Sequence of chain 2.B:
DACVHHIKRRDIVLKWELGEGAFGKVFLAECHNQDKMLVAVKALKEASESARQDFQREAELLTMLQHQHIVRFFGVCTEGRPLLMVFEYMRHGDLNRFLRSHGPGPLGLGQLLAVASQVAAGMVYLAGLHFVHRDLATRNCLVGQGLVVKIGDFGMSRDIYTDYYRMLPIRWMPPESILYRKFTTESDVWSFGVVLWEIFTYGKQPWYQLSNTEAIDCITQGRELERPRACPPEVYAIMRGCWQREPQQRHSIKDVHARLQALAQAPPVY

Binding-site contacts:
Ligand atom O3 contacts residue ILE191 of chain 2.B at 3.8 Å.
Ligand atom C4 contacts residue MET108 of chain 2.B at 3.5 Å (hydrophobic).
Ligand atom C11 contacts residue GLY111 of chain 2.B at 3.9 Å.
Ligand atom C10 contacts residue GLY111 of chain 2.B at 3.9 Å.
Ligand atom C15 contacts residue ASP112 of chain 2.B at 4.0 Å.
Ligand atom C3 contacts residue GLY111 of chain 2.B at 3.8 Å.
Ligand atom C4 contacts residue TYR107 of chain 2.B at 3.6 Å (hydrophobic).
Ligand atom C3 contacts residue MET108 of chain 2.B at 3.1 Å (hydrophobic).
Ligand atom C4 contacts residue GLY111 of chain 2.B at 3.7 Å.
Ligand atom C22 contacts residue PHE185 of chain 2.B at 3.4 Å (hydrophobic).
Ligand atom C21 contacts residue GLY183 of chain 2.B at 3.9 Å.
Ligand atom C2 contacts residue GLY111 of chain 2.B at 3.9 Å.
Ligand atom O4 contacts residue PHE185 of chain 2.B at 3.5 Å (h-bond).
Ligand atom C25 contacts residue GLY186 of chain 2.B at 3.7 Å.
Ligand atom C5 contacts residue GLY111 of chain 2.B at 3.8 Å.
Ligand atom C24 contacts residue GLY183 of chain 2.B at 4.0 Å.
Ligand atom C26 contacts residue GLY186 of chain 2.B at 3.5 Å.
Ligand atom C18 contacts residue PHE105 of chain 2.B at 3.4 Å (hydrophobic).
Ligand atom C21 contacts residue PHE185 of chain 2.B at 3.2 Å (hydrophobic).
Ligand atom C15 contacts residue LEU173 of chain 2.B at 3.8 Å (hydrophobic).
Ligand atom C23 contacts residue GLY183 of chain 2.B at 2.9 Å.
Ligand atom C17 contacts residue GLU106 of chain 2.B at 3.5 Å.
Ligand atom O1 contacts residue MET108 of chain 2.B at 3.3 Å (h-bond).
Ligand atom C6 contacts residue ARG109 of chain 2.B at 3.2 Å.
Ligand atom C16 contacts residue LEU173 of chain 2.B at 3.7 Å (hydrophobic).
Ligand atom C22 contacts residue GLY183 of chain 2.B at 2.8 Å.
Ligand atom C26 contacts residue PHE185 of chain 2.B at 3.6 Å (hydrophobic).
Ligand atom C7 contacts residue ARG109 of chain 2.B at 3.9 Å.
Ligand atom C3 contacts residue TYR107 of chain 2.B at 3.6 Å (hydrophobic).
Ligand atom C17 contacts residue ALA58 of chain 2.B at 3.6 Å (hydrophobic).
Ligand atom C16 contacts residue ALA58 of chain 2.B at 3.7 Å (hydrophobic).
Ligand atom O1 contacts residue TYR107 of chain 2.B at 3.6 Å.
Ligand atom C17 contacts residue LEU173 of chain 2.B at 3.6 Å (hydrophobic).
Ligand atom C18 contacts residue LEU173 of chain 2.B at 3.9 Å (hydrophobic).
Ligand atom C18 contacts residue VAL89 of chain 2.B at 3.6 Å (hydrophobic).
Ligand atom O2 contacts residue ARG115 of chain 2.B at 3.8 Å.
Ligand atom C19 contacts residue PHE105 of chain 2.B at 3.9 Å (hydrophobic).
Ligand atom O1 contacts residue ALA58 of chain 2.B at 3.6 Å.
Ligand atom N1 contacts residue LEU173 of chain 2.B at 3.5 Å.
Ligand atom C1 contacts residue ALA58 of chain 2.B at 3.9 Å (hydrophobic).

The protein below binds the small molecule below.
Small molecule (SMILES): O=C(Nc1ccc(N2CCOCC2)cc1N1CCOCC1)c1cccc(Oc2ccccc2)c1